Binding-site contacts:
Ligand atom C17 contacts residue CYS26 of chain 1.C at 2.7 Å (hydrophobic).
Ligand atom C3 contacts residue CYS345 of chain 1.A at 3.1 Å (hydrophobic).
Ligand atom C5 contacts residue CYS345 of chain 1.A at 3.3 Å (hydrophobic).
Ligand atom C3 contacts residue GLY27 of chain 1.C at 4.5 Å.
Ligand atom O7 contacts residue CYS345 of chain 1.A at 3.9 Å.
Ligand atom O7 contacts residue CYS26 of chain 1.C at 4.4 Å.
Ligand atom O7 contacts residue GLY27 of chain 1.C at 4.0 Å.
Ligand atom C16 contacts residue CYS26 of chain 1.C at 1.8 Å (hydrophobic).
Ligand atom C15 contacts residue CYS26 of chain 1.C at 3.1 Å (hydrophobic).
Ligand atom C2 contacts residue GLN344 of chain 1.A at 4.2 Å.
Ligand atom C18 contacts residue CYS26 of chain 1.C at 4.0 Å (hydrophobic).
Ligand atom O20 contacts residue CYS26 of chain 1.C at 3.6 Å.
Ligand atom N4 contacts residue CYS345 of chain 1.A at 3.6 Å.
Ligand atom N14 contacts residue CYS26 of chain 1.C at 4.0 Å.
Ligand atom C2 contacts residue CYS345 of chain 1.A at 1.8 Å (hydrophobic).
Ligand atom C1 contacts residue CYS345 of chain 1.A at 2.1 Å (hydrophobic).
Ligand atom O6 contacts residue CYS345 of chain 1.A at 4.3 Å.

Sequence of chain 1.C:
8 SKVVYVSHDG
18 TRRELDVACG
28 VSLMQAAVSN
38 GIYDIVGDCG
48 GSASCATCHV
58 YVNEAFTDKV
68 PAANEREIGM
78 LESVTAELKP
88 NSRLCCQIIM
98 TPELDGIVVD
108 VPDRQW

The protein below binds the small molecule below.
Small molecule (SMILES): O=C1CCC(=O)N1CCCCCCN1C(=O)CCC1=O

Sequence of chain 1.A:
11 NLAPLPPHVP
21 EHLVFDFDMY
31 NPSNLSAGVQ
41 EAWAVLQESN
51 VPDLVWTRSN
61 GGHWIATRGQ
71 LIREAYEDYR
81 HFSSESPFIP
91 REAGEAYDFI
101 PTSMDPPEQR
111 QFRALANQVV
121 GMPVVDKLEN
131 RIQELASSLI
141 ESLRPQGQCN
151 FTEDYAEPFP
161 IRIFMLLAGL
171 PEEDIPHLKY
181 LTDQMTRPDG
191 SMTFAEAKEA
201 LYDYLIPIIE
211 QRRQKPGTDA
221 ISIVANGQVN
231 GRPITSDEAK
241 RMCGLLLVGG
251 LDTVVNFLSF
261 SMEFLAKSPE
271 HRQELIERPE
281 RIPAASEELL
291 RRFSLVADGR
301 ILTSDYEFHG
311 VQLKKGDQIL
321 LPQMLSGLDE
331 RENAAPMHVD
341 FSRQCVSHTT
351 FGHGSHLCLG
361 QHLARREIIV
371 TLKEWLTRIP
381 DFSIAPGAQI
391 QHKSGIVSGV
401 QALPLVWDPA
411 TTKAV